Sequence of chain 1.C:
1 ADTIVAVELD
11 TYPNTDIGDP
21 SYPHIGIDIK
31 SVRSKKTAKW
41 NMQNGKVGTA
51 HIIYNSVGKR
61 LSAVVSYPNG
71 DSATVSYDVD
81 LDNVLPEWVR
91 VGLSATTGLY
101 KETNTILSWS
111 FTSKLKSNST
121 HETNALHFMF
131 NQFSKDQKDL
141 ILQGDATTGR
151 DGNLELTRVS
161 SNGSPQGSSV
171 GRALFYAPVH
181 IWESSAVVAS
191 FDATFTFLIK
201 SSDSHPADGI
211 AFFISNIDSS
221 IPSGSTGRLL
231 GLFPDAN

A small-molecule ligand and the protein it binds are described below.
Small molecule (SMILES): CO[C@H]1O[C@H](CO)[C@@H](O[C@H]2O[C@H](CO)[C@@H](O)[C@H](O)[C@@H]2O)[C@H](O)[C@@H]1O

Binding-site contacts:
Ligand atom O4 contacts residue ARG228 of chain 1.C at 3.3 Å (salt-bridge).
Ligand atom C6 contacts residue LEU99 of chain 1.C at 4.2 Å (hydrophobic).
Ligand atom O5 contacts residue LEU99 of chain 1.C at 4.1 Å.
Ligand atom O5 contacts residue TYR100 of chain 1.C at 4.1 Å.
Ligand atom C4 contacts residue ASP208 of chain 1.C at 3.3 Å.
Ligand atom O6 contacts residue LEU99 of chain 1.C at 3.0 Å (h-bond).
Ligand atom C6 contacts residue TYR12 of chain 1.C at 3.1 Å (hydrophobic).
Ligand atom C4 contacts residue LEU99 of chain 1.C at 4.0 Å (hydrophobic).
Ligand atom O6 contacts residue TYR100 of chain 1.C at 2.9 Å (h-bond).
Ligand atom O6 contacts residue ASP208 of chain 1.C at 2.9 Å (salt-bridge).
Ligand atom C3 contacts residue ASN14 of chain 1.C at 4.0 Å.
Ligand atom C1 contacts residue LEU99 of chain 1.C at 3.6 Å (hydrophobic).
Ligand atom O4 contacts residue ASP208 of chain 1.C at 2.5 Å (salt-bridge).
Ligand atom O3 contacts residue ARG228 of chain 1.C at 2.9 Å (salt-bridge).
Ligand atom C5 contacts residue ASP208 of chain 1.C at 4.0 Å.
Ligand atom O5 contacts residue GLY98 of chain 1.C at 4.0 Å.
Ligand atom O2 contacts residue LEU99 of chain 1.C at 3.7 Å.
Ligand atom O4 contacts residue GLY227 of chain 1.C at 4.0 Å.
Ligand atom C4 contacts residue GLY227 of chain 1.C at 4.0 Å.
Ligand atom O2 contacts residue GLY227 of chain 1.C at 4.2 Å.
Ligand atom O6 contacts residue GLY98 of chain 1.C at 3.3 Å.
Ligand atom O2 contacts residue GLY98 of chain 1.C at 3.5 Å.
Ligand atom C6 contacts residue TYR100 of chain 1.C at 3.9 Å (hydrophobic).
Ligand atom C5 contacts residue LEU99 of chain 1.C at 4.0 Å (hydrophobic).
Ligand atom C5 contacts residue TYR12 of chain 1.C at 4.1 Å (hydrophobic).
Ligand atom O3 contacts residue GLY227 of chain 1.C at 3.7 Å.
Ligand atom C6 contacts residue TYR12 of chain 1.C at 3.7 Å (hydrophobic).
Ligand atom O2 contacts residue LEU99 of chain 1.C at 3.5 Å (h-bond).
Ligand atom C6 contacts residue ALA207 of chain 1.C at 3.7 Å (hydrophobic).
Ligand atom C4 contacts residue ASN14 of chain 1.C at 3.9 Å.
Ligand atom O5 contacts residue LEU99 of chain 1.C at 3.0 Å (h-bond).
Ligand atom C6 contacts residue TYR100 of chain 1.C at 4.1 Å (hydrophobic).
Ligand atom C3 contacts residue ARG228 of chain 1.C at 3.9 Å.
Ligand atom C6 contacts residue LEU99 of chain 1.C at 4.0 Å (hydrophobic).
Ligand atom O6 contacts residue ALA207 of chain 1.C at 3.4 Å.
Ligand atom C4 contacts residue ARG228 of chain 1.C at 3.8 Å.
Ligand atom O6 contacts residue TYR12 of chain 1.C at 2.4 Å (h-bond).
Ligand atom O4 contacts residue ASN14 of chain 1.C at 3.0 Å (h-bond).
Ligand atom C6 contacts residue ASP208 of chain 1.C at 3.4 Å.
Ligand atom O4 contacts residue TYR12 of chain 1.C at 4.0 Å.